A protein and the small-molecule ligand that binds it are described below.
Small molecule (SMILES): CC(C)c1ccc2oc3nc(N)c(C(=O)O)cc3c(=O)c2c1

Binding-site contacts:
Ligand atom CAP contacts residue LEU321 of chain 1.A at 4.2 Å (hydrophobic).
Ligand atom NAB contacts residue MET264 of chain 1.A at 3.9 Å.
Ligand atom CAK contacts residue ASN268 of chain 1.A at 4.0 Å.
Ligand atom NAA contacts residue ILE266 of chain 1.A at 4.0 Å.
Ligand atom OAU contacts residue MET264 of chain 1.A at 3.3 Å (h-bond).
Ligand atom CAE contacts residue VAL476 of chain 1.A at 3.7 Å (hydrophobic).
Ligand atom CAK contacts residue LEU193 of chain 1.A at 3.8 Å (hydrophobic).
Ligand atom CAN contacts residue LEU321 of chain 1.A at 3.6 Å (hydrophobic).
Ligand atom CAE contacts residue ALA478 of chain 1.A at 3.6 Å (hydrophobic).
Ligand atom CAH contacts residue MET267 of chain 1.A at 3.9 Å (hydrophobic).
Ligand atom OAS contacts residue MET267 of chain 1.A at 3.1 Å (h-bond).
Ligand atom CAR contacts residue LEU321 of chain 1.A at 3.9 Å (hydrophobic).
Ligand atom CAE contacts residue ASN268 of chain 1.A at 4.2 Å.
Ligand atom CAJ contacts residue ASN268 of chain 1.A at 3.7 Å.
Ligand atom NAA contacts residue ALA214 of chain 1.A at 3.5 Å.
Ligand atom CAI contacts residue MET267 of chain 1.A at 3.1 Å (hydrophobic).
Ligand atom CAO contacts residue LEU321 of chain 1.A at 3.7 Å (hydrophobic).
Ligand atom NAA contacts residue THR265 of chain 1.A at 3.8 Å.
Ligand atom CAJ contacts residue LEU193 of chain 1.A at 3.8 Å (hydrophobic).
Ligand atom OAS contacts residue ILE266 of chain 1.A at 4.0 Å.
Ligand atom CAM contacts residue LEU321 of chain 1.A at 3.9 Å (hydrophobic).
Ligand atom OAV contacts residue SER331 of chain 1.A at 4.0 Å.
Ligand atom CAH contacts residue LEU193 of chain 1.A at 4.2 Å (hydrophobic).
Ligand atom CAJ contacts residue MET267 of chain 1.A at 3.1 Å (hydrophobic).
Ligand atom NAB contacts residue ALA214 of chain 1.A at 3.6 Å.
Ligand atom CAC contacts residue LEU193 of chain 1.A at 3.8 Å (hydrophobic).
Ligand atom CAD contacts residue ALA478 of chain 1.A at 3.5 Å (hydrophobic).
Ligand atom NAA contacts residue MET267 of chain 1.A at 3.5 Å (h-bond).
Ligand atom OAS contacts residue LEU193 of chain 1.A at 3.8 Å.
Ligand atom CAI contacts residue LEU193 of chain 1.A at 3.8 Å (hydrophobic).
Ligand atom CAF contacts residue LEU193 of chain 1.A at 4.1 Å (hydrophobic).
Ligand atom NAB contacts residue THR265 of chain 1.A at 2.7 Å (h-bond).
Ligand atom CAE contacts residue TYR477 of chain 1.A at 4.1 Å (hydrophobic).
Ligand atom CAK contacts residue MET267 of chain 1.A at 3.9 Å (hydrophobic).
Ligand atom CAM contacts residue ALA214 of chain 1.A at 3.7 Å (hydrophobic).
Ligand atom CAL contacts residue LEU193 of chain 1.A at 4.2 Å (hydrophobic).
Ligand atom OAV contacts residue LEU321 of chain 1.A at 4.0 Å.
Ligand atom CAL contacts residue MET267 of chain 1.A at 3.9 Å (hydrophobic).
Ligand atom CAM contacts residue THR265 of chain 1.A at 3.8 Å.
Ligand atom CAC contacts residue ALA478 of chain 1.A at 3.6 Å (hydrophobic).

Sequence of chain 1.A:
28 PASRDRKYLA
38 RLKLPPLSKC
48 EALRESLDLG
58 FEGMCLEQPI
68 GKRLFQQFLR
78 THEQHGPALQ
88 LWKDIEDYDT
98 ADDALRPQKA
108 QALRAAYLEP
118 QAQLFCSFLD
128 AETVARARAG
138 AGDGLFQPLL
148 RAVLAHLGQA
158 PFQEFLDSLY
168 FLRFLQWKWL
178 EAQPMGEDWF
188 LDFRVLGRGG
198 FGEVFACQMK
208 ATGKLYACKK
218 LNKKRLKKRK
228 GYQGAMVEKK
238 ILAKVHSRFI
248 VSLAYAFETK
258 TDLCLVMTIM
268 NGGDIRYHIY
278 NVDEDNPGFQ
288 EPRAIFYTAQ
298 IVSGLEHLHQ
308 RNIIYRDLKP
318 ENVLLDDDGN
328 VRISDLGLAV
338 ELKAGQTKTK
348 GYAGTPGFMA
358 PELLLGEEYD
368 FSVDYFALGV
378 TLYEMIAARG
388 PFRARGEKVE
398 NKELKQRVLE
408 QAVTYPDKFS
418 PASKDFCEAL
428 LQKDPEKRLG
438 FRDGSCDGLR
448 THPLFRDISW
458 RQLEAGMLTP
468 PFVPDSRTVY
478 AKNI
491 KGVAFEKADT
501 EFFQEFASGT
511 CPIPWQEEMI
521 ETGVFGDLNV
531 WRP